Sequence of chain 34.A:
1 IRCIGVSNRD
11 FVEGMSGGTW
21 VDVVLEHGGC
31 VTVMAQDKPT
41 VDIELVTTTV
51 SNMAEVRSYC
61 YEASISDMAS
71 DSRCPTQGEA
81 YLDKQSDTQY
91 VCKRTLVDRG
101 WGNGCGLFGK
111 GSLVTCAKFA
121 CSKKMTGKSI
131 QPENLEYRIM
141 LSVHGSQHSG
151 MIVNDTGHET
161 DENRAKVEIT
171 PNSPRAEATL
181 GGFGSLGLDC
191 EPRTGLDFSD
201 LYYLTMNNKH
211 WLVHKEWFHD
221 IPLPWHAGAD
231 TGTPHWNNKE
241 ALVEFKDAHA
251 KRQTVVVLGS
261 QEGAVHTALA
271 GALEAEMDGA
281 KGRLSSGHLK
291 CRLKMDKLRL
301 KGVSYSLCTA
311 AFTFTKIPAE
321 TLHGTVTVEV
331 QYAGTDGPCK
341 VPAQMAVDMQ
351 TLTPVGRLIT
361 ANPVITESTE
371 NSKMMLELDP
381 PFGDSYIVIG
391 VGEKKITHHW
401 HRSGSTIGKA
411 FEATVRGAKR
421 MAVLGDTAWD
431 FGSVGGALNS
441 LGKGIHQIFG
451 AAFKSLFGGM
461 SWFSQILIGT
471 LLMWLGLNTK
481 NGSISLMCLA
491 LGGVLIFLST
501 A

Binding-site contacts:
Ligand atom N2 contacts residue ASN154 of chain 34.A at 3.8 Å.
Ligand atom C8 contacts residue ASN154 of chain 34.A at 3.9 Å.
Ligand atom O5 contacts residue ASN154 of chain 34.A at 4.0 Å.
Ligand atom C7 contacts residue ASN154 of chain 34.A at 3.5 Å.
Ligand atom C3 contacts residue THR156 of chain 34.A at 4.0 Å.
Ligand atom O7 contacts residue GLY150 of chain 34.A at 3.4 Å (h-bond).
Ligand atom O7 contacts residue ASN154 of chain 34.A at 3.3 Å (h-bond).
Ligand atom N2 contacts residue THR156 of chain 34.A at 3.8 Å.
Ligand atom O5 contacts residue THR156 of chain 34.A at 4.2 Å.
Ligand atom C1 contacts residue MET151 of chain 34.A at 4.4 Å (hydrophobic).
Ligand atom C5 contacts residue THR156 of chain 34.A at 4.3 Å.
Ligand atom C1 contacts residue ASN154 of chain 34.A at 3.0 Å.
Ligand atom C2 contacts residue ASN154 of chain 34.A at 4.0 Å.
Ligand atom C1 contacts residue THR156 of chain 34.A at 3.4 Å.
Ligand atom C2 contacts residue THR156 of chain 34.A at 3.9 Å.
Ligand atom C7 contacts residue GLY150 of chain 34.A at 4.3 Å.

The protein below binds the small molecule below.
Small molecule (SMILES): CC(=O)N[C@H]1[C@H](O[C@H]2[C@H](O)[C@@H](NC(C)=O)CO[C@@H]2CO)O[C@H](CO)[C@@H](O)[C@@H]1O